Sequence of chain 1.C:
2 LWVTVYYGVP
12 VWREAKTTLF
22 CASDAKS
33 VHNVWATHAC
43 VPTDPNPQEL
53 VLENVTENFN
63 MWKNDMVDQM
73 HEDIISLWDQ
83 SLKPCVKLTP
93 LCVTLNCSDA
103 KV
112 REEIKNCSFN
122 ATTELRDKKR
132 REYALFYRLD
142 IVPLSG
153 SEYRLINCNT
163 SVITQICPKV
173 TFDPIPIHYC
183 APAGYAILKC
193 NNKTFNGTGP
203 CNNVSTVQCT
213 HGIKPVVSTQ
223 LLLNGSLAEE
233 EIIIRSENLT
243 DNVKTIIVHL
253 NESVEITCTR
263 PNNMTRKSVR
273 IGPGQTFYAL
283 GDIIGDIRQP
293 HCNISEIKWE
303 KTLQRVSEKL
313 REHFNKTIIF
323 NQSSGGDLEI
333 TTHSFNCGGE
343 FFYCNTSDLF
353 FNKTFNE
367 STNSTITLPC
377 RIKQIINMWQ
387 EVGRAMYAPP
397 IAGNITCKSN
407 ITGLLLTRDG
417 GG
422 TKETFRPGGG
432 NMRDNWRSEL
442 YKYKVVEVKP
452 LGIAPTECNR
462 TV

Binding-site contacts:
Ligand atom C8 contacts residue LEU225 of chain 1.C at 3.6 Å (hydrophobic).
Ligand atom C7 contacts residue SER405 of chain 1.C at 3.7 Å.
Ligand atom O6 contacts residue NAG1 of chain 1.LB at 3.2 Å (h-bond).
Ligand atom O5 contacts residue ASN226 of chain 1.C at 2.3 Å (h-bond).
Ligand atom C7 contacts residue LEU225 of chain 1.C at 4.5 Å (hydrophobic).
Ligand atom O6 contacts residue LYS404 of chain 1.C at 4.5 Å.
Ligand atom C8 contacts residue VAL218 of chain 1.C at 3.7 Å (hydrophobic).
Ligand atom O6 contacts residue PRO170 of chain 1.C at 3.4 Å (h-bond).
Ligand atom O7 contacts residue LYS404 of chain 1.C at 4.4 Å.
Ligand atom O6 contacts residue THR173 of chain 1.C at 4.1 Å.
Ligand atom C4 contacts residue ASN226 of chain 1.C at 4.2 Å.
Ligand atom C5 contacts residue ASN226 of chain 1.C at 3.7 Å.
Ligand atom C7 contacts residue ASN226 of chain 1.C at 3.6 Å.
Ligand atom O6 contacts residue ASN226 of chain 1.C at 4.5 Å.
Ligand atom C8 contacts residue ASN338 of chain 1.C at 3.4 Å.
Ligand atom O7 contacts residue SER405 of chain 1.C at 2.5 Å (h-bond).
Ligand atom N2 contacts residue ASN226 of chain 1.C at 2.9 Å (h-bond).
Ligand atom O5 contacts residue LYS404 of chain 1.C at 4.4 Å.
Ligand atom N2 contacts residue PRO176 of chain 1.C at 4.0 Å.
Ligand atom C3 contacts residue ASN226 of chain 1.C at 3.8 Å.
Ligand atom C3 contacts residue CYS403 of chain 1.C at 4.5 Å (hydrophobic).
Ligand atom C5 contacts residue SER405 of chain 1.C at 4.5 Å.
Ligand atom O4 contacts residue CYS403 of chain 1.C at 4.2 Å.
Ligand atom O7 contacts residue THR402 of chain 1.C at 4.4 Å.
Ligand atom C1 contacts residue SER405 of chain 1.C at 4.1 Å.
Ligand atom C2 contacts residue ASN226 of chain 1.C at 2.4 Å.
Ligand atom C7 contacts residue ASN338 of chain 1.C at 4.3 Å.
Ligand atom C6 contacts residue NAG1 of chain 1.LB at 3.6 Å.
Ligand atom C3 contacts residue SER405 of chain 1.C at 4.4 Å.
Ligand atom O7 contacts residue ASN226 of chain 1.C at 3.9 Å.
Ligand atom C5 contacts residue NAG1 of chain 1.LB at 4.5 Å.
Ligand atom C6 contacts residue PRO170 of chain 1.C at 4.0 Å (hydrophobic).
Ligand atom C1 contacts residue ASN226 of chain 1.C at 1.4 Å.
Ligand atom C6 contacts residue LYS404 of chain 1.C at 3.6 Å.
Ligand atom C5 contacts residue LYS404 of chain 1.C at 3.6 Å.

This small molecule binds to this protein.
Small molecule (SMILES): CC(=O)N[C@H]1[C@H](O[C@H]2[C@H](O)[C@@H](NC(C)=O)CO[C@@H]2CO)O[C@H](CO)[C@@H](O[C@@H]2O[C@H](CO[C@H]3O[C@H](CO)[C@@H](O)[C@H](O)[C@@H]3O)[C@@H](O)[C@H](O[C@H]3O[C@H](CO)[C@@H](O)[C@H](O)[C@@H]3O[C@H]3O[C@H](CO)[C@@H](O)[C@H](O)[C@@H]3O)[C@@H]2O)[C@@H]1O